This protein binds this small molecule.
Small molecule (SMILES): Cc1cc(CCCCCCCOc2ccc(C3=N[C@@H](C)CO3)cc2)on1

Sequence of chain 54.A:
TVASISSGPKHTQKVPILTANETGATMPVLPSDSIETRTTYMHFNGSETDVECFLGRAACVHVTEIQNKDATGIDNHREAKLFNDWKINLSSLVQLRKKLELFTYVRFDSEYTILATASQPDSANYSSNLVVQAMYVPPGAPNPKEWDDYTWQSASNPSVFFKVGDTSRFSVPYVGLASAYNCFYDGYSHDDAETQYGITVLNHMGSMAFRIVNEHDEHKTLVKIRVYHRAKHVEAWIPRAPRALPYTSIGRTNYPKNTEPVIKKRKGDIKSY

Binding-site contacts:
Ligand atom C6B contacts residue TYR197 of chain 54.A at 3.6 Å (hydrophobic).
Ligand atom C5C contacts residue ILE104 of chain 54.A at 3.8 Å (hydrophobic).
Ligand atom C31 contacts residue SER175 of chain 54.A at 3.6 Å.
Ligand atom C4B contacts residue LEU106 of chain 54.A at 3.7 Å (hydrophobic).
Ligand atom C4A contacts residue ASN219 of chain 54.A at 3.5 Å.
Ligand atom C5B contacts residue TYR197 of chain 54.A at 3.7 Å (hydrophobic).
Ligand atom C3 contacts residue PRO174 of chain 54.A at 3.8 Å (hydrophobic).
Ligand atom C2C contacts residue VAL188 of chain 54.A at 3.2 Å (hydrophobic).
Ligand atom N3A contacts residue ASN219 of chain 54.A at 3.0 Å (h-bond).
Ligand atom C1B contacts residue MET221 of chain 54.A at 3.8 Å (hydrophobic).
Ligand atom C4 contacts residue PHE186 of chain 54.A at 3.6 Å (hydrophobic).
Ligand atom O1B contacts residue MET221 of chain 54.A at 3.4 Å.
Ligand atom C3B contacts residue MET221 of chain 54.A at 3.8 Å (hydrophobic).
Ligand atom C31 contacts residue PRO174 of chain 54.A at 3.4 Å (hydrophobic).
Ligand atom C2B contacts residue MET221 of chain 54.A at 3.5 Å (hydrophobic).
Ligand atom C5 contacts residue PHE186 of chain 54.A at 3.5 Å (hydrophobic).
Ligand atom C7C contacts residue TYR197 of chain 54.A at 3.8 Å (hydrophobic).
Ligand atom O1B contacts residue TYR128 of chain 54.A at 3.9 Å.
Ligand atom C6C contacts residue MET221 of chain 54.A at 3.7 Å (hydrophobic).
Ligand atom C3 contacts residue PHE186 of chain 54.A at 3.8 Å (hydrophobic).
Ligand atom C7C contacts residue TYR128 of chain 54.A at 3.6 Å (hydrophobic).
Ligand atom O1 contacts residue PHE186 of chain 54.A at 3.5 Å.
Ligand atom C5C contacts residue TYR128 of chain 54.A at 3.5 Å (hydrophobic).
Ligand atom C4C contacts residue TYR152 of chain 54.A at 3.8 Å (hydrophobic).
Ligand atom C5 contacts residue TYR152 of chain 54.A at 3.8 Å (hydrophobic).
Ligand atom C31 contacts residue VAL176 of chain 54.A at 3.3 Å (hydrophobic).
Ligand atom O1 contacts residue VAL188 of chain 54.A at 3.8 Å.
Ligand atom N2 contacts residue ALA24 of chain 54.C at 3.4 Å.
Ligand atom CM1 contacts residue SER107 of chain 54.A at 3.9 Å.
Ligand atom N2 contacts residue PHE186 of chain 54.A at 3.7 Å.
Ligand atom C4 contacts residue MET224 of chain 54.A at 3.8 Å (hydrophobic).
Ligand atom C3C contacts residue VAL188 of chain 54.A at 3.3 Å (hydrophobic).
Ligand atom C31 contacts residue ALA150 of chain 54.A at 3.5 Å (hydrophobic).
Ligand atom O1 contacts residue TYR152 of chain 54.A at 3.9 Å.
Ligand atom C6B contacts residue LEU106 of chain 54.A at 3.9 Å (hydrophobic).
Ligand atom O1 contacts residue ALA24 of chain 54.C at 3.6 Å.
Ligand atom C4 contacts residue TYR152 of chain 54.A at 3.9 Å (hydrophobic).
Ligand atom C6C contacts residue VAL191 of chain 54.A at 3.2 Å (hydrophobic).
Ligand atom C3C contacts residue TYR128 of chain 54.A at 3.9 Å (hydrophobic).
Ligand atom C5B contacts residue LEU106 of chain 54.A at 3.5 Å (hydrophobic).

Sequence of chain 54.C:
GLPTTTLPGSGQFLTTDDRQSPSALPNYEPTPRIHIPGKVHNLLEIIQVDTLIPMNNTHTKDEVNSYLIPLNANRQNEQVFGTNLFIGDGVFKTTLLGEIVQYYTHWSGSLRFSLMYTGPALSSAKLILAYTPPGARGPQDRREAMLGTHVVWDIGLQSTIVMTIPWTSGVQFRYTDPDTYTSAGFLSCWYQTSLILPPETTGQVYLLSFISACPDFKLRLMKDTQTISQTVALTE